Sequence of chain 1.A:
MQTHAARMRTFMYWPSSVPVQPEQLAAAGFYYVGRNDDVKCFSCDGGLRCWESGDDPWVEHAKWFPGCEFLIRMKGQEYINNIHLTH

The small molecule below binds the protein below.
Small molecule (SMILES): CN[C@@H](C)C(=O)N[C@H](C(=O)N1CCC[C@H]1C(=O)Nc1snnc1-c1ccccc1)C1CCCCC1

Binding-site contacts:
Ligand atom CB contacts residue GLU63 of chain 1.A at 3.6 Å.
Ligand atom C33 contacts residue LEU51 of chain 1.A at 3.4 Å (hydrophobic).
Ligand atom CA contacts residue ASP58 of chain 1.A at 3.6 Å.
Ligand atom N contacts residue ARG52 of chain 1.A at 2.8 Å (salt-bridge).
Ligand atom C33 contacts residue ASP41 of chain 1.A at 3.8 Å.
Ligand atom C33 contacts residue VAL42 of chain 1.A at 3.6 Å (hydrophobic).
Ligand atom CB contacts residue GLY50 of chain 1.A at 3.8 Å.
Ligand atom N contacts residue ASP58 of chain 1.A at 2.8 Å (salt-bridge).
Ligand atom C32 contacts residue GLY50 of chain 1.A at 3.5 Å.
Ligand atom C26 contacts residue ARG52 of chain 1.A at 3.6 Å.
Ligand atom CA contacts residue GLY50 of chain 1.A at 3.2 Å.
Ligand atom O contacts residue LEU51 of chain 1.A at 3.5 Å.
Ligand atom C32 contacts residue LEU51 of chain 1.A at 3.8 Å (hydrophobic).
Ligand atom C32 contacts residue ARG52 of chain 1.A at 3.5 Å.
Ligand atom N contacts residue GLU63 of chain 1.A at 2.8 Å (salt-bridge).
Ligand atom C33 contacts residue GLY50 of chain 1.A at 3.5 Å.
Ligand atom CA contacts residue GLU63 of chain 1.A at 3.5 Å.
Ligand atom O contacts residue ARG52 of chain 1.A at 3.0 Å (salt-bridge).
Ligand atom O contacts residue TRP67 of chain 1.A at 3.0 Å (h-bond).
Ligand atom CM contacts residue CYS53 of chain 1.A at 3.7 Å (hydrophobic).
Ligand atom CB contacts residue TRP54 of chain 1.A at 3.7 Å (hydrophobic).
Ligand atom CG contacts residue TRP67 of chain 1.A at 3.5 Å (hydrophobic).
Ligand atom N25 contacts residue GLY50 of chain 1.A at 2.9 Å (h-bond).
Ligand atom CD contacts residue TRP67 of chain 1.A at 3.7 Å (hydrophobic).
Ligand atom CB contacts residue ARG52 of chain 1.A at 3.6 Å.
Ligand atom C27 contacts residue ARG52 of chain 1.A at 3.3 Å.
Ligand atom O contacts residue GLU63 of chain 1.A at 3.1 Å (salt-bridge).
Ligand atom CA contacts residue ARG52 of chain 1.A at 3.8 Å.
Ligand atom C contacts residue ARG52 of chain 1.A at 3.6 Å.
Ligand atom C contacts residue GLU63 of chain 1.A at 3.6 Å.
Ligand atom C contacts residue GLY50 of chain 1.A at 3.5 Å.
Ligand atom C31 contacts residue ARG52 of chain 1.A at 3.6 Å.
Ligand atom N28 contacts residue ARG52 of chain 1.A at 3.4 Å (salt-bridge).
Ligand atom CA contacts residue ARG52 of chain 1.A at 3.4 Å.
Ligand atom N29 contacts residue ARG52 of chain 1.A at 3.8 Å.
Ligand atom CM contacts residue ASP58 of chain 1.A at 3.1 Å.
Ligand atom CA contacts residue CYS53 of chain 1.A at 3.7 Å (hydrophobic).
Ligand atom CM contacts residue GLU55 of chain 1.A at 3.7 Å.
Ligand atom C34 contacts residue VAL42 of chain 1.A at 3.5 Å (hydrophobic).
Ligand atom C34 contacts residue GLY50 of chain 1.A at 3.7 Å.